This small molecule binds to this protein.
Small molecule (SMILES): CC(=O)N[C@@H]1[C@@H](O)[C@H](O)[C@@H](CO)O[C@H]1O

Binding-site contacts:
Ligand atom O6 contacts residue ASN212 of chain 35.H at 4.3 Å.
Ligand atom C7 contacts residue ASN212 of chain 35.H at 4.0 Å.
Ligand atom C1 contacts residue ILE211 of chain 35.H at 4.3 Å (hydrophobic).
Ligand atom C3 contacts residue ASN212 of chain 35.H at 3.8 Å.
Ligand atom O5 contacts residue ASN212 of chain 35.H at 2.4 Å (h-bond).
Ligand atom C4 contacts residue ASN212 of chain 35.H at 4.2 Å.
Ligand atom C1 contacts residue ASN212 of chain 35.H at 1.4 Å.
Ligand atom C2 contacts residue ASN212 of chain 35.H at 2.5 Å.
Ligand atom N2 contacts residue ILE211 of chain 35.H at 4.5 Å.
Ligand atom N2 contacts residue ASN212 of chain 35.H at 2.9 Å (h-bond).
Ligand atom C5 contacts residue ASN212 of chain 35.H at 3.7 Å.

Sequence of chain 35.H:
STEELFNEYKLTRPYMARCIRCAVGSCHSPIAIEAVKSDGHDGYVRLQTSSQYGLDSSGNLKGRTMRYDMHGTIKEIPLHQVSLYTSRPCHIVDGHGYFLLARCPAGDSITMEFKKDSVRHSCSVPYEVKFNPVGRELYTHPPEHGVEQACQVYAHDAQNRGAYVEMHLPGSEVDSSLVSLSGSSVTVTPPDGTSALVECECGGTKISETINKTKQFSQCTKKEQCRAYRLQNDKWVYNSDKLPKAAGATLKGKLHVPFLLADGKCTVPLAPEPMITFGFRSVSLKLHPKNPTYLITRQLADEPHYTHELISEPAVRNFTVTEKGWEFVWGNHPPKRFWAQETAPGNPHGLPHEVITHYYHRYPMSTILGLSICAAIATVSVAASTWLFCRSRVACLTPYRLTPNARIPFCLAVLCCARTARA